Binding-site contacts:
Ligand atom C6 contacts residue SER179 of chain 1.G at 4.2 Å.
Ligand atom O5 contacts residue GLU181 of chain 1.G at 3.6 Å (salt-bridge).
Ligand atom C5 contacts residue ASN232 of chain 1.G at 3.6 Å.
Ligand atom O7 contacts residue PRO182 of chain 1.G at 3.8 Å.
Ligand atom C1 contacts residue GLU181 of chain 1.G at 4.0 Å.
Ligand atom C7 contacts residue ASN232 of chain 1.G at 3.6 Å.
Ligand atom C3 contacts residue ASN232 of chain 1.G at 3.8 Å.
Ligand atom O5 contacts residue ASN232 of chain 1.G at 2.3 Å (h-bond).
Ligand atom O6 contacts residue SER179 of chain 1.G at 3.9 Å.
Ligand atom C1 contacts residue NAG1 of chain 1.EB at 3.9 Å.
Ligand atom C4 contacts residue VAL414 of chain 1.G at 4.2 Å (hydrophobic).
Ligand atom C4 contacts residue ASN232 of chain 1.G at 4.2 Å.
Ligand atom C1 contacts residue SER415 of chain 1.G at 4.1 Å.
Ligand atom C2 contacts residue SER415 of chain 1.G at 3.8 Å.
Ligand atom C5 contacts residue NAG1 of chain 1.EB at 3.8 Å.
Ligand atom C2 contacts residue ASN232 of chain 1.G at 2.5 Å.
Ligand atom C8 contacts residue ASN346 of chain 1.G at 4.0 Å.
Ligand atom C5 contacts residue VAL414 of chain 1.G at 3.7 Å (hydrophobic).
Ligand atom C3 contacts residue SER415 of chain 1.G at 3.9 Å.
Ligand atom C1 contacts residue ASN232 of chain 1.G at 1.4 Å.
Ligand atom O3 contacts residue CYS413 of chain 1.G at 4.1 Å.
Ligand atom C6 contacts residue NAG1 of chain 1.EB at 3.9 Å.
Ligand atom N2 contacts residue ASN232 of chain 1.G at 2.9 Å (h-bond).
Ligand atom O7 contacts residue VAL414 of chain 1.G at 3.9 Å.
Ligand atom C5 contacts residue GLU181 of chain 1.G at 3.7 Å.
Ligand atom O6 contacts residue GLU181 of chain 1.G at 4.0 Å.
Ligand atom C3 contacts residue VAL414 of chain 1.G at 4.0 Å (hydrophobic).
Ligand atom O3 contacts residue GLU181 of chain 1.G at 4.2 Å.
Ligand atom O6 contacts residue GLY348 of chain 1.G at 4.3 Å.
Ligand atom C8 contacts residue VAL224 of chain 1.G at 4.0 Å (hydrophobic).
Ligand atom O7 contacts residue ASN232 of chain 1.G at 3.9 Å.
Ligand atom C7 contacts residue SER415 of chain 1.G at 4.0 Å.
Ligand atom O5 contacts residue NAG1 of chain 1.EB at 3.3 Å.
Ligand atom N2 contacts residue SER415 of chain 1.G at 3.1 Å (h-bond).
Ligand atom C1 contacts residue VAL414 of chain 1.G at 4.3 Å (hydrophobic).
Ligand atom O4 contacts residue VAL414 of chain 1.G at 4.1 Å.
Ligand atom C8 contacts residue LEU231 of chain 1.G at 3.7 Å (hydrophobic).
Ligand atom C8 contacts residue SER415 of chain 1.G at 3.9 Å.
Ligand atom C4 contacts residue GLU181 of chain 1.G at 3.9 Å.
Ligand atom C6 contacts residue GLU181 of chain 1.G at 3.4 Å.

The small molecule below binds the protein below.
Small molecule (SMILES): CC(=O)N[C@H]1[C@H](O[C@H]2[C@H](O)[C@@H](NC(C)=O)CO[C@@H]2CO)O[C@H](CO)[C@@H](O[C@@H]2O[C@H](CO)[C@@H](O)[C@H](O[C@H]3O[C@H](CO)[C@@H](O)[C@H](O)[C@@H]3O)[C@@H]2O)[C@@H]1O

Sequence of chain 1.G:
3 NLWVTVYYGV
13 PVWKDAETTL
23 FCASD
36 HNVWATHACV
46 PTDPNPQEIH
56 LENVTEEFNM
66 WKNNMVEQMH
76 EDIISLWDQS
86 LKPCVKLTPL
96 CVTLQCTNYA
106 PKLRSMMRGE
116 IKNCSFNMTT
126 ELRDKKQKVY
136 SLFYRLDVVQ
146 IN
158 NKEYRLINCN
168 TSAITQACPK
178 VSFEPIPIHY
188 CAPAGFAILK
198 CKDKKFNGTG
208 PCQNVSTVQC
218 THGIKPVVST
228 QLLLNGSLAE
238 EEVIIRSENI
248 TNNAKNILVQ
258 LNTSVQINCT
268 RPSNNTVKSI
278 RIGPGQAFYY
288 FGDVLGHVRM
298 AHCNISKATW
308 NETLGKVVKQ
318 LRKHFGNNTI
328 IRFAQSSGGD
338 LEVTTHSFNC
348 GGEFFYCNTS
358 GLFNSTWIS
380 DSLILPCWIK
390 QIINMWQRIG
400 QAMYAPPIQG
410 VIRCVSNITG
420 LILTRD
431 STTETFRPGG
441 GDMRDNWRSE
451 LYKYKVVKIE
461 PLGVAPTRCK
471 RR